Binding-site contacts:
Ligand atom C02 contacts residue MET113 of chain 1.A at 4.0 Å (hydrophobic).
Ligand atom F01 contacts residue MET116 of chain 1.A at 4.2 Å.
Ligand atom S01 contacts residue VAL118 of chain 1.A at 4.1 Å.
Ligand atom C05 contacts residue THR146 of chain 1.A at 3.6 Å.
Ligand atom O01 contacts residue PHE144 of chain 1.A at 4.2 Å.
Ligand atom O01 contacts residue ALA148 of chain 1.A at 3.7 Å.
Ligand atom C07 contacts residue MET113 of chain 1.A at 3.8 Å (hydrophobic).
Ligand atom C03 contacts residue GLY149 of chain 1.A at 4.2 Å.
Ligand atom C03 contacts residue ILE108 of chain 1.A at 4.2 Å (hydrophobic).
Ligand atom C03 contacts residue ALA148 of chain 1.A at 3.4 Å (hydrophobic).
Ligand atom C04 contacts residue ALA148 of chain 1.A at 3.6 Å (hydrophobic).
Ligand atom C06 contacts residue THR146 of chain 1.A at 4.3 Å.
Ligand atom C01 contacts residue ALA148 of chain 1.A at 3.1 Å (hydrophobic).
Ligand atom N01 contacts residue ALA148 of chain 1.A at 3.3 Å (h-bond).
Ligand atom F01 contacts residue MET113 of chain 1.A at 3.5 Å.
Ligand atom S01 contacts residue MET113 of chain 1.A at 3.6 Å (h-bond).
Ligand atom F02 contacts residue MET116 of chain 1.A at 4.2 Å.
Ligand atom O01 contacts residue GLY149 of chain 1.A at 3.7 Å.
Ligand atom C02 contacts residue ALA148 of chain 1.A at 3.8 Å (hydrophobic).
Ligand atom C05 contacts residue ALA148 of chain 1.A at 3.7 Å (hydrophobic).
Ligand atom C03 contacts residue MET113 of chain 1.A at 3.9 Å (hydrophobic).
Ligand atom C02 contacts residue CYS151 of chain 1.A at 2.8 Å (hydrophobic).
Ligand atom N02 contacts residue MET113 of chain 1.A at 3.8 Å.
Ligand atom C02 contacts residue HIS112 of chain 1.A at 4.3 Å.
Ligand atom C05 contacts residue GLY149 of chain 1.A at 4.3 Å.
Ligand atom S01 contacts residue PHE144 of chain 1.A at 3.8 Å.
Ligand atom C08 contacts residue MET113 of chain 1.A at 3.8 Å (hydrophobic).
Ligand atom C01 contacts residue HIS112 of chain 1.A at 4.3 Å.
Ligand atom C01 contacts residue CYS151 of chain 1.A at 1.8 Å (hydrophobic).
Ligand atom C02 contacts residue ILE108 of chain 1.A at 4.2 Å (hydrophobic).
Ligand atom C07 contacts residue VAL118 of chain 1.A at 3.9 Å (hydrophobic).
Ligand atom C01 contacts residue GLN150 of chain 1.A at 3.8 Å.
Ligand atom N01 contacts residue MET113 of chain 1.A at 3.8 Å.
Ligand atom O01 contacts residue ILE108 of chain 1.A at 3.4 Å.
Ligand atom C03 contacts residue CYS151 of chain 1.A at 4.1 Å (hydrophobic).
Ligand atom C09 contacts residue MET113 of chain 1.A at 4.3 Å (hydrophobic).
Ligand atom C06 contacts residue MET113 of chain 1.A at 3.8 Å (hydrophobic).
Ligand atom C07 contacts residue MET116 of chain 1.A at 4.2 Å (hydrophobic).
Ligand atom S01 contacts residue ILE108 of chain 1.A at 3.6 Å.
Ligand atom C04 contacts residue MET113 of chain 1.A at 3.8 Å (hydrophobic).

A protein and the small-molecule ligand that binds it are described below.
Small molecule (SMILES): C=CC(=O)N(C)Cc1nc(C(F)(F)F)cs1

Sequence of chain 1.A:
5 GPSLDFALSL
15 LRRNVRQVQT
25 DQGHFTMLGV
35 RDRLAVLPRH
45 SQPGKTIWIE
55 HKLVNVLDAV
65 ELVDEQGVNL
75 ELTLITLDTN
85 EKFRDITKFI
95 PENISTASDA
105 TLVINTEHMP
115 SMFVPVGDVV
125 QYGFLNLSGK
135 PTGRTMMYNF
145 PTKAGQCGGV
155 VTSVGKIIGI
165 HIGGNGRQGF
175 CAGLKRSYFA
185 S